Sequence of chain 1.D:
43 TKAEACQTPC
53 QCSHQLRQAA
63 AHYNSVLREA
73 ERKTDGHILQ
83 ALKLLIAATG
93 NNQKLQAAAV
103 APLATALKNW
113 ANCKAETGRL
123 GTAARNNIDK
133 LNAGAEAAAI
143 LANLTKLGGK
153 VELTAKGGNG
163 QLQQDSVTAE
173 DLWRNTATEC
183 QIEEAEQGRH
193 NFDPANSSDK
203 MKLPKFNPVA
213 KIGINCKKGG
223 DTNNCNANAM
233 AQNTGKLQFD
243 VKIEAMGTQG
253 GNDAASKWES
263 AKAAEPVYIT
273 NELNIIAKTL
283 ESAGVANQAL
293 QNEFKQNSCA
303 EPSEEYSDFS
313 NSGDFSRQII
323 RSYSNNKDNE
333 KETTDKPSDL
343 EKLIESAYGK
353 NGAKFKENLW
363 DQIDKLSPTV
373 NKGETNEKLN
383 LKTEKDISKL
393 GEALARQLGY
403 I

Binding-site contacts:
Ligand atom C2 contacts residue MET203 of chain 1.D at 3.6 Å (hydrophobic).
Ligand atom C6 contacts residue GLN290 of chain 1.D at 3.7 Å.
Ligand atom O5 contacts residue GLU283 of chain 1.D at 3.6 Å.
Ligand atom C3 contacts residue ASN198 of chain 1.D at 3.8 Å.
Ligand atom C5 contacts residue GLN290 of chain 1.D at 3.4 Å.
Ligand atom O6 contacts residue SER284 of chain 1.D at 3.9 Å.
Ligand atom O4 contacts residue LYS204 of chain 1.D at 3.5 Å.
Ligand atom C2 contacts residue ASN198 of chain 1.D at 2.4 Å.
Ligand atom O5 contacts residue GLN290 of chain 1.D at 3.9 Å.
Ligand atom C6 contacts residue VAL287 of chain 1.D at 3.7 Å (hydrophobic).
Ligand atom C4 contacts residue GLN290 of chain 1.D at 4.0 Å.
Ligand atom C7 contacts residue MET203 of chain 1.D at 3.9 Å (hydrophobic).
Ligand atom C6 contacts residue SER284 of chain 1.D at 3.6 Å.
Ligand atom C1 contacts residue GLU283 of chain 1.D at 3.8 Å.
Ligand atom O5 contacts residue ASP201 of chain 1.D at 4.0 Å.
Ligand atom O3 contacts residue MET203 of chain 1.D at 3.8 Å.
Ligand atom O6 contacts residue GLY286 of chain 1.D at 3.4 Å.
Ligand atom C5 contacts residue VAL287 of chain 1.D at 3.9 Å (hydrophobic).
Ligand atom O6 contacts residue GLN290 of chain 1.D at 3.8 Å.
Ligand atom C8 contacts residue MET203 of chain 1.D at 4.0 Å (hydrophobic).
Ligand atom O7 contacts residue ASN198 of chain 1.D at 3.3 Å (h-bond).
Ligand atom O5 contacts residue ASN198 of chain 1.D at 2.4 Å (h-bond).
Ligand atom O6 contacts residue VAL287 of chain 1.D at 3.7 Å.
Ligand atom C1 contacts residue ASN198 of chain 1.D at 1.4 Å.
Ligand atom O7 contacts residue LYS204 of chain 1.D at 3.6 Å.
Ligand atom C8 contacts residue ASN289 of chain 1.D at 3.7 Å.
Ligand atom N2 contacts residue ASN198 of chain 1.D at 2.8 Å (h-bond).
Ligand atom C6 contacts residue GLY286 of chain 1.D at 3.6 Å.
Ligand atom O7 contacts residue GLN293 of chain 1.D at 3.3 Å.
Ligand atom C5 contacts residue ASN198 of chain 1.D at 3.7 Å.
Ligand atom C6 contacts residue VAL287 of chain 1.D at 3.6 Å (hydrophobic).
Ligand atom O7 contacts residue GLN290 of chain 1.D at 3.5 Å.
Ligand atom C6 contacts residue ASP201 of chain 1.D at 3.4 Å.
Ligand atom N2 contacts residue MET203 of chain 1.D at 2.8 Å (h-bond).
Ligand atom O3 contacts residue GLN290 of chain 1.D at 3.8 Å.
Ligand atom C3 contacts residue MET203 of chain 1.D at 3.4 Å (hydrophobic).
Ligand atom C6 contacts residue GLU283 of chain 1.D at 3.8 Å.
Ligand atom O4 contacts residue GLU283 of chain 1.D at 3.3 Å (salt-bridge).
Ligand atom C7 contacts residue ASN198 of chain 1.D at 3.2 Å.
Ligand atom C8 contacts residue GLN293 of chain 1.D at 3.9 Å.

The protein below binds the small molecule below.
Small molecule (SMILES): CC(=O)N[C@H]1[C@H](O[C@H]2[C@H](O)[C@@H](NC(C)=O)CO[C@@H]2CO)O[C@H](CO)[C@@H](O[C@@H]2O[C@H](CO[C@H]3O[C@H](CO)[C@@H](O)[C@H](O)[C@@H]3O)[C@@H](O)[C@H](O[C@H]3O[C@H](CO)[C@@H](O)[C@H](O)[C@@H]3O)[C@@H]2O)[C@@H]1O